The protein below binds the small molecule below.
Small molecule (SMILES): CC[C@H](C)[C@H](NC(=O)[C@H](COP(=O)(O)O)NC(=O)CNC(=O)[C@H](C)N)C(=O)N1CCC[C@H]1C(=O)NCC(=O)N[C@@H](CCCN=C(N)N)C(=O)N[C@@H](CCCN=C(N)N)C(=O)N[C@@H](CO)C(=O)O

Binding-site contacts:
Ligand atom CA contacts residue ASN231 of chain 1.A at 3.4 Å.
Ligand atom O1P contacts residue ARG61 of chain 1.A at 2.9 Å (salt-bridge).
Ligand atom O3P contacts residue TYR135 of chain 1.A at 2.6 Å (h-bond).
Ligand atom N contacts residue PEG1 of chain 1.D at 3.2 Å (h-bond).
Ligand atom NH2 contacts residue GLU19 of chain 1.A at 2.8 Å (salt-bridge).
Ligand atom O contacts residue UGE1 of chain 1.C at 3.3 Å.
Ligand atom O3P contacts residue ARG134 of chain 1.A at 2.9 Å (salt-bridge).
Ligand atom CB contacts residue TRP235 of chain 1.A at 3.4 Å (hydrophobic).
Ligand atom NH2 contacts residue LEU48 of chain 1.A at 3.4 Å.
Ligand atom CG contacts residue GLU19 of chain 1.A at 3.5 Å.
Ligand atom O contacts residue LYS54 of chain 1.A at 3.6 Å.
Ligand atom O1P contacts residue ARG134 of chain 1.A at 2.8 Å (salt-bridge).
Ligand atom NE contacts residue GLU19 of chain 1.A at 2.8 Å (salt-bridge).
Ligand atom CB contacts residue ASN231 of chain 1.A at 3.4 Å.
Ligand atom O2P contacts residue ARG61 of chain 1.A at 2.9 Å (salt-bridge).
Ligand atom O contacts residue ASN231 of chain 1.A at 2.9 Å (h-bond).
Ligand atom O contacts residue LEU179 of chain 1.A at 3.6 Å.
Ligand atom C contacts residue ASN180 of chain 1.A at 3.5 Å.
Ligand atom O contacts residue UGE1 of chain 1.C at 3.4 Å.
Ligand atom NE contacts residue VAL51 of chain 1.A at 3.6 Å.
Ligand atom CA contacts residue PEG1 of chain 1.D at 3.5 Å.
Ligand atom CD contacts residue PEG1 of chain 1.D at 3.5 Å.
Ligand atom NE contacts residue ASP220 of chain 1.A at 2.8 Å (salt-bridge).
Ligand atom N contacts residue LEU179 of chain 1.A at 3.5 Å.
Ligand atom C contacts residue ASN231 of chain 1.A at 3.6 Å.
Ligand atom NH1 contacts residue PEG1 of chain 1.D at 2.8 Å (h-bond).
Ligand atom O contacts residue VAL183 of chain 1.A at 3.5 Å.
Ligand atom CB contacts residue GLU187 of chain 1.A at 3.5 Å.
Ligand atom CB contacts residue PEG1 of chain 1.D at 3.2 Å.
Ligand atom N contacts residue PEG1 of chain 1.D at 2.8 Å.
Ligand atom CB contacts residue PEG1 of chain 1.D at 3.3 Å.
Ligand atom O contacts residue VAL51 of chain 1.A at 3.2 Å.
Ligand atom N contacts residue ASN180 of chain 1.A at 2.8 Å (h-bond).
Ligand atom N contacts residue ASN231 of chain 1.A at 2.9 Å (h-bond).
Ligand atom N contacts residue GLU187 of chain 1.A at 3.4 Å (salt-bridge).
Ligand atom N contacts residue LEU234 of chain 1.A at 3.6 Å.
Ligand atom CA contacts residue ASN180 of chain 1.A at 3.4 Å.
Ligand atom NH2 contacts residue ASP220 of chain 1.A at 2.9 Å (salt-bridge).
Ligand atom CB contacts residue ASN180 of chain 1.A at 3.2 Å.
Ligand atom OG contacts residue PEG1 of chain 1.D at 3.0 Å (h-bond).

Sequence of chain 1.A:
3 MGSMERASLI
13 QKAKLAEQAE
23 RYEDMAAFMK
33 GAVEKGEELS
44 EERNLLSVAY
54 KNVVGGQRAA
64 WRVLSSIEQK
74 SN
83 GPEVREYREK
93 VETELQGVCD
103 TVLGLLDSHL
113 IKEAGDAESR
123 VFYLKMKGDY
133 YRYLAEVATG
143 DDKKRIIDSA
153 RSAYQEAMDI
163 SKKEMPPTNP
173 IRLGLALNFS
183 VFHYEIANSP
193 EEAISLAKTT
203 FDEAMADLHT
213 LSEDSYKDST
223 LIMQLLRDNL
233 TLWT